Binding-site contacts:
Ligand atom O15 contacts residue ALA315 of chain 1.A at 2.7 Å (h-bond).
Ligand atom C7 contacts residue ALA315 of chain 1.A at 3.5 Å (hydrophobic).
Ligand atom O11 contacts residue LYS64 of chain 1.A at 4.0 Å.
Ligand atom C6 contacts residue ASN149 of chain 1.A at 4.1 Å.
Ligand atom C4 contacts residue ALA315 of chain 1.A at 3.2 Å (hydrophobic).
Ligand atom C1 contacts residue TYR218 of chain 1.A at 3.6 Å (hydrophobic).
Ligand atom C22 contacts residue LEU290 of chain 1.A at 3.8 Å (hydrophobic).
Ligand atom O24 contacts residue VAL208 of chain 1.A at 4.0 Å.
Ligand atom O26 contacts residue GLN117 of chain 1.A at 3.9 Å.
Ligand atom O10 contacts residue ASN340 of chain 1.A at 4.0 Å.
Ligand atom C3 contacts residue GLY317 of chain 1.A at 3.6 Å.
Ligand atom C13 contacts residue TYR147 of chain 1.A at 4.0 Å (hydrophobic).
Ligand atom C19 contacts residue LEU116 of chain 1.A at 3.8 Å (hydrophobic).
Ligand atom C2 contacts residue THR316 of chain 1.A at 3.9 Å.
Ligand atom C4 contacts residue THR316 of chain 1.A at 3.9 Å.
Ligand atom C6 contacts residue TYR218 of chain 1.A at 3.5 Å (hydrophobic).
Ligand atom C7 contacts residue SER61 of chain 1.A at 3.6 Å.
Ligand atom O25 contacts residue GLY317 of chain 1.A at 2.8 Å (h-bond).
Ligand atom C3 contacts residue ALA315 of chain 1.A at 3.9 Å (hydrophobic).
Ligand atom O14 contacts residue TYR147 of chain 1.A at 3.0 Å (h-bond).
Ligand atom C2 contacts residue GLY317 of chain 1.A at 4.0 Å.
Ligand atom C5 contacts residue ALA315 of chain 1.A at 3.4 Å (hydrophobic).
Ligand atom C9 contacts residue ALA315 of chain 1.A at 3.2 Å (hydrophobic).
Ligand atom C21 contacts residue LEU290 of chain 1.A at 4.1 Å (hydrophobic).
Ligand atom C13 contacts residue SER61 of chain 1.A at 3.0 Å.
Ligand atom C12 contacts residue SER61 of chain 1.A at 4.1 Å.
Ligand atom C19 contacts residue GLN117 of chain 1.A at 3.8 Å.
Ligand atom C6 contacts residue ALA315 of chain 1.A at 4.1 Å (hydrophobic).
Ligand atom C13 contacts residue ALA315 of chain 1.A at 3.8 Å (hydrophobic).
Ligand atom O15 contacts residue GLY314 of chain 1.A at 3.4 Å.
Ligand atom C3 contacts residue THR316 of chain 1.A at 3.5 Å.
Ligand atom O14 contacts residue SER61 of chain 1.A at 3.0 Å (h-bond).
Ligand atom O25 contacts residue THR316 of chain 1.A at 3.7 Å.
Ligand atom O10 contacts residue ALA315 of chain 1.A at 3.6 Å.
Ligand atom O15 contacts residue SER61 of chain 1.A at 2.7 Å (h-bond).
Ligand atom O11 contacts residue ASN149 of chain 1.A at 3.5 Å (h-bond).
Ligand atom N8 contacts residue ALA315 of chain 1.A at 3.4 Å (h-bond).
Ligand atom C23 contacts residue GLY317 of chain 1.A at 3.8 Å.
Ligand atom O11 contacts residue SER61 of chain 1.A at 2.7 Å (h-bond).
Ligand atom C18 contacts residue LEU116 of chain 1.A at 3.8 Å (hydrophobic).

This protein binds this small molecule.
Small molecule (SMILES): O=C(O)c1ccc2c(c1)C(=O)N([C@H](Cc1ccc(O)cc1)C(=O)O)C2=O

Sequence of chain 1.A:
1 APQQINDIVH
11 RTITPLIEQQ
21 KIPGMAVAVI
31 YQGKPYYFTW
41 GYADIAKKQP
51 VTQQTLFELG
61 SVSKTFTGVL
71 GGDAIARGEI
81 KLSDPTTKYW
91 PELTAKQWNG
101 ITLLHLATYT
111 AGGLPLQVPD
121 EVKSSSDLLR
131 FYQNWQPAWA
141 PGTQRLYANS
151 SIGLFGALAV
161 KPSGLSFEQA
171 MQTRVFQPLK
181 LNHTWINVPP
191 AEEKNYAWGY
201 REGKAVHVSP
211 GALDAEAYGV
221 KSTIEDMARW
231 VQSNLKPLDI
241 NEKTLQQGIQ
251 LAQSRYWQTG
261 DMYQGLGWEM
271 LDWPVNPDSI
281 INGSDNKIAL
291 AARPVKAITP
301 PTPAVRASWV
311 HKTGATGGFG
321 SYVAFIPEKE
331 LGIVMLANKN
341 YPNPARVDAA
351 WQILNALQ